Sequence of chain 1.B:
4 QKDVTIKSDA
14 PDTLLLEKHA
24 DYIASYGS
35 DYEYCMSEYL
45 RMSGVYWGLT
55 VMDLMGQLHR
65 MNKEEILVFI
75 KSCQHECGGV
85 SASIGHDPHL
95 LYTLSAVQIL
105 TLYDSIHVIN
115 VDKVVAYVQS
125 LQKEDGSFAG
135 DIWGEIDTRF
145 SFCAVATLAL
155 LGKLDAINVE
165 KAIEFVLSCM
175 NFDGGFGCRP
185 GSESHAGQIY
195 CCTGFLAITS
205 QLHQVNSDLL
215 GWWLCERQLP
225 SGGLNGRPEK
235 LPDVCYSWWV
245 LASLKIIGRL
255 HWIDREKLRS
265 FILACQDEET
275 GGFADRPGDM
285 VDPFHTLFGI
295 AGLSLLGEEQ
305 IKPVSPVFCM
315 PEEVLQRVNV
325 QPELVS

A protein and the small-molecule ligand that binds it are described below.
Small molecule (SMILES): COc1ccc(S(=O)(=O)N2Cc3cc(-c4ccc(C=O)o4)ccc3N(Cc3cncn3C)C[C@H]2Cc2ccc(O)cc2)cc1

Binding-site contacts:
Ligand atom CBF contacts residue TRP51 of chain 1.B at 4.0 Å (hydrophobic).
Ligand atom CAT contacts residue PHE288 of chain 1.B at 3.9 Å (hydrophobic).
Ligand atom NBQ contacts residue ZN1 of chain 1.C at 4.0 Å.
Ligand atom OAC contacts residue LEU44 of chain 1.B at 3.6 Å.
Ligand atom CAM contacts residue ASP61 of chain 1.A at 3.6 Å.
Ligand atom OBC contacts residue PHE288 of chain 1.B at 3.7 Å.
Ligand atom SBR contacts residue TYR43 of chain 1.B at 3.9 Å.
Ligand atom CAQ contacts residue TYR43 of chain 1.B at 3.2 Å (hydrophobic).
Ligand atom OAC contacts residue TRP51 of chain 1.B at 3.5 Å.
Ligand atom CBJ contacts residue ASP61 of chain 1.A at 3.8 Å.
Ligand atom CAP contacts residue ASP61 of chain 1.A at 3.1 Å.
Ligand atom CAU contacts residue ZN1 of chain 1.C at 2.9 Å.
Ligand atom CAU contacts residue ASP237 of chain 1.B at 3.3 Å.
Ligand atom CAT contacts residue ZN1 of chain 1.C at 3.1 Å.
Ligand atom NBA contacts residue ASP237 of chain 1.B at 3.5 Å (salt-bridge).
Ligand atom CAN contacts residue TYR43 of chain 1.B at 3.8 Å (hydrophobic).
Ligand atom NBA contacts residue CYS239 of chain 1.B at 3.9 Å.
Ligand atom OBC contacts residue TRP51 of chain 1.B at 3.4 Å.
Ligand atom CAG contacts residue TRP51 of chain 1.B at 3.8 Å (hydrophobic).
Ligand atom CAK contacts residue PHE288 of chain 1.B at 3.8 Å (hydrophobic).
Ligand atom CAX contacts residue TRP51 of chain 1.B at 4.1 Å (hydrophobic).
Ligand atom NBA contacts residue HIS289 of chain 1.B at 3.3 Å (h-bond).
Ligand atom OAF contacts residue TRP51 of chain 1.B at 3.9 Å.
Ligand atom CAT contacts residue HIS289 of chain 1.B at 3.8 Å.
Ligand atom CAI contacts residue PHE288 of chain 1.B at 3.7 Å (hydrophobic).
Ligand atom OAC contacts residue TYR29 of chain 1.B at 4.0 Å.
Ligand atom CBJ contacts residue TYR43 of chain 1.B at 3.5 Å (hydrophobic).
Ligand atom CAV contacts residue PHE288 of chain 1.B at 4.1 Å (hydrophobic).
Ligand atom OAD contacts residue ASP61 of chain 1.A at 3.6 Å.
Ligand atom CAG contacts residue TYR29 of chain 1.B at 3.7 Å (hydrophobic).
Ligand atom CAX contacts residue PHE288 of chain 1.B at 4.0 Å (hydrophobic).
Ligand atom NBA contacts residue ZN1 of chain 1.C at 2.0 Å.
Ligand atom CAV contacts residue LEU44 of chain 1.B at 4.0 Å (hydrophobic).
Ligand atom OAE contacts residue TYR43 of chain 1.B at 3.1 Å (h-bond).
Ligand atom CAG contacts residue PRO287 of chain 1.B at 3.5 Å (hydrophobic).
Ligand atom CBK contacts residue ZN1 of chain 1.C at 4.1 Å.
Ligand atom CAV contacts residue TRP51 of chain 1.B at 4.0 Å (hydrophobic).
Ligand atom CBD contacts residue TRP51 of chain 1.B at 4.1 Å (hydrophobic).
Ligand atom OAE contacts residue LEU44 of chain 1.B at 3.1 Å.
Ligand atom OAC contacts residue GLY48 of chain 1.B at 3.9 Å.

Sequence of chain 1.A:
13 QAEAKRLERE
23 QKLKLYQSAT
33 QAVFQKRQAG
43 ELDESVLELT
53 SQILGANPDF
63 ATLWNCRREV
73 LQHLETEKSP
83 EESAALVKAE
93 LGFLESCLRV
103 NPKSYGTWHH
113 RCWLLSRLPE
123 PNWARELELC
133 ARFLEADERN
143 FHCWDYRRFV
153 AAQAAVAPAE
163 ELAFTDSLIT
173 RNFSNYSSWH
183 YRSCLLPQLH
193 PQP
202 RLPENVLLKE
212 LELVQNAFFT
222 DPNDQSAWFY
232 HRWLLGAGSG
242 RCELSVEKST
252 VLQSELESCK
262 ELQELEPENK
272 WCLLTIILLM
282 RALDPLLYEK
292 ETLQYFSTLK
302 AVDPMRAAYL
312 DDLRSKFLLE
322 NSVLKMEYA